The small molecule below binds the protein below.
Small molecule (SMILES): C[C@]12OCC[C@H]1C(=O)N[C@]2(C=O)[C@@H](O)[C@@H]1C=CCCC1

Binding-site contacts:
Ligand atom O17 contacts residue THR21 of chain 1.N at 3.6 Å (h-bond).
Ligand atom N8 contacts residue GLY47 of chain 1.N at 2.9 Å (h-bond).
Ligand atom O2 contacts residue SER168 of chain 1.N at 4.0 Å.
Ligand atom C12 contacts residue ALA49 of chain 1.N at 3.8 Å (hydrophobic).
Ligand atom C12 contacts residue THR20 of chain 1.N at 3.3 Å.
Ligand atom C11 contacts residue GLY47 of chain 1.N at 3.5 Å.
Ligand atom C4 contacts residue SER168 of chain 1.N at 3.0 Å.
Ligand atom C4 contacts residue THR1 of chain 1.N at 3.5 Å.
Ligand atom C11 contacts residue THR1 of chain 1.N at 3.6 Å.
Ligand atom N8 contacts residue THR1 of chain 1.N at 3.7 Å.
Ligand atom O7 contacts residue GLY47 of chain 1.N at 3.6 Å.
Ligand atom C15 contacts residue THR52 of chain 1.N at 4.0 Å.
Ligand atom C14 contacts residue ARG45 of chain 1.N at 3.4 Å.
Ligand atom C15 contacts residue GLY47 of chain 1.N at 3.9 Å.
Ligand atom C1 contacts residue SER168 of chain 1.N at 3.4 Å.
Ligand atom O2 contacts residue SER129 of chain 1.N at 4.0 Å.
Ligand atom C5 contacts residue THR21 of chain 1.N at 3.3 Å.
Ligand atom O2 contacts residue THR1 of chain 1.N at 3.3 Å (h-bond).
Ligand atom C15 contacts residue SER46 of chain 1.N at 3.5 Å.
Ligand atom C16 contacts residue GLY47 of chain 1.N at 3.6 Å.
Ligand atom C4 contacts residue THR21 of chain 1.N at 3.7 Å.
Ligand atom O17 contacts residue THR20 of chain 1.N at 3.3 Å.
Ligand atom C4 contacts residue ARG19 of chain 1.N at 3.6 Å.
Ligand atom C16 contacts residue SER46 of chain 1.N at 3.5 Å.
Ligand atom C10 contacts residue ARG19 of chain 1.N at 3.8 Å.
Ligand atom C20 contacts residue THR21 of chain 1.N at 3.0 Å.
Ligand atom C13 contacts residue THR20 of chain 1.N at 3.7 Å.
Ligand atom C15 contacts residue ARG45 of chain 1.N at 3.2 Å.
Ligand atom C6 contacts residue GLY47 of chain 1.N at 3.6 Å.
Ligand atom C10 contacts residue THR1 of chain 1.N at 2.9 Å.
Ligand atom O19 contacts residue SER46 of chain 1.N at 3.8 Å.
Ligand atom C3 contacts residue THR1 of chain 1.N at 3.3 Å.
Ligand atom C13 contacts residue ALA49 of chain 1.N at 3.7 Å (hydrophobic).
Ligand atom C18 contacts residue THR1 of chain 1.N at 1.4 Å.
Ligand atom C9 contacts residue THR1 of chain 1.N at 2.5 Å.
Ligand atom C16 contacts residue THR1 of chain 1.N at 3.3 Å.
Ligand atom C16 contacts residue ARG45 of chain 1.N at 3.6 Å.
Ligand atom O19 contacts residue THR1 of chain 1.N at 2.3 Å (h-bond).
Ligand atom O17 contacts residue ARG19 of chain 1.N at 3.8 Å.
Ligand atom O19 contacts residue GLY47 of chain 1.N at 3.1 Å (h-bond).

Sequence of chain 1.N:
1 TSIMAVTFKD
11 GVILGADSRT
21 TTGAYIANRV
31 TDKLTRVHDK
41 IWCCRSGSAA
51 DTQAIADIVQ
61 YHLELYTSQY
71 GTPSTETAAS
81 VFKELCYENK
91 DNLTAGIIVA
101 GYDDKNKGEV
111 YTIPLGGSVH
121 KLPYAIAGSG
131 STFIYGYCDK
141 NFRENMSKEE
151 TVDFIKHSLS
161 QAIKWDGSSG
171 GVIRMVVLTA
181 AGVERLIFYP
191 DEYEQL